Binding-site contacts:
Ligand atom CL1 contacts residue LEU215 of chain 1.C at 3.6 Å.
Ligand atom C11 contacts residue ILE176 of chain 1.C at 3.8 Å (hydrophobic).
Ligand atom C3 contacts residue PRO175 of chain 1.C at 3.4 Å (hydrophobic).
Ligand atom C4 contacts residue PRO175 of chain 1.C at 3.4 Å (hydrophobic).
Ligand atom C24 contacts residue HIS205 of chain 1.C at 3.2 Å.
Ligand atom O2 contacts residue ILE155 of chain 1.C at 3.3 Å (h-bond).
Ligand atom O2 contacts residue ARG154 of chain 1.C at 3.0 Å (salt-bridge).
Ligand atom C4 contacts residue THR206 of chain 1.C at 3.8 Å.
Ligand atom CL contacts residue TYR173 of chain 1.C at 2.9 Å.
Ligand atom N2 contacts residue ARG235 of chain 1.C at 2.7 Å (salt-bridge).
Ligand atom CL contacts residue ASP174 of chain 1.C at 3.5 Å.
Ligand atom C22 contacts residue ALA234 of chain 1.C at 3.8 Å (hydrophobic).
Ligand atom O1 contacts residue ILE177 of chain 1.C at 3.8 Å.
Ligand atom C10 contacts residue GLY153 of chain 1.C at 3.8 Å.
Ligand atom C8 contacts residue ASP174 of chain 1.C at 3.3 Å.
Ligand atom CL1 contacts residue TYR173 of chain 1.C at 3.7 Å.
Ligand atom C21 contacts residue ARG235 of chain 1.C at 3.3 Å.
Ligand atom C25 contacts residue LEU209 of chain 1.C at 3.7 Å (hydrophobic).
Ligand atom C10 contacts residue ASP174 of chain 1.C at 3.5 Å.
Ligand atom C6 contacts residue ASP174 of chain 1.C at 3.4 Å.
Ligand atom C10 contacts residue ILE177 of chain 1.C at 3.4 Å (hydrophobic).
Ligand atom C9 contacts residue ASP174 of chain 1.C at 3.4 Å.
Ligand atom C23 contacts residue THR206 of chain 1.C at 3.6 Å.
Ligand atom C13 contacts residue GLY153 of chain 1.C at 3.8 Å.
Ligand atom CL contacts residue GLY151 of chain 1.C at 3.6 Å.
Ligand atom O2 contacts residue GLY153 of chain 1.C at 3.8 Å.
Ligand atom C16 contacts residue HIS205 of chain 1.C at 3.4 Å.
Ligand atom N1 contacts residue ASP174 of chain 1.C at 2.5 Å (salt-bridge).
Ligand atom N2 contacts residue THR206 of chain 1.C at 3.8 Å.
Ligand atom C3 contacts residue THR206 of chain 1.C at 3.6 Å.
Ligand atom C22 contacts residue THR206 of chain 1.C at 3.4 Å.
Ligand atom C1 contacts residue THR212 of chain 1.C at 3.5 Å.
Ligand atom C22 contacts residue ARG235 of chain 1.C at 3.6 Å.
Ligand atom C12 contacts residue GLY153 of chain 1.C at 3.8 Å.
Ligand atom C7 contacts residue PRO175 of chain 1.C at 3.7 Å (hydrophobic).
Ligand atom C23 contacts residue HIS205 of chain 1.C at 3.2 Å.
Ligand atom O1 contacts residue ILE176 of chain 1.C at 3.7 Å.
Ligand atom C7 contacts residue ASP174 of chain 1.C at 2.8 Å.
Ligand atom CL contacts residue PRO175 of chain 1.C at 3.6 Å.
Ligand atom CL contacts residue THR206 of chain 1.C at 3.8 Å.

Sequence of chain 1.C:
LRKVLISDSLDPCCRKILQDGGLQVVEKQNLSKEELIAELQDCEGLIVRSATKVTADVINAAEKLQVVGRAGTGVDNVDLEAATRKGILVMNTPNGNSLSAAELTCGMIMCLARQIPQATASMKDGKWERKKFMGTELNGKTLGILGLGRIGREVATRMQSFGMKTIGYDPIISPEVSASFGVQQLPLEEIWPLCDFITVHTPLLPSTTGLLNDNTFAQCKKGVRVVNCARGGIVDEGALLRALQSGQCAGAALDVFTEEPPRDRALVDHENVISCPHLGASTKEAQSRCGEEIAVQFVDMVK

The small molecule below binds the protein below.
Small molecule (SMILES): Cn1c(C(=O)NC2(c3ccc([C@H](C(=O)O)c4cccnc4)cc3)COC2)cc2c(Cl)c(Cl)ccc21